The small molecule below binds the protein below.
Small molecule (SMILES): CC(=O)N[C@H]1[C@H](O[C@H]2[C@H](O)[C@@H](NC(C)=O)CO[C@@H]2CO)O[C@H](CO)[C@@H](O)[C@@H]1O

Sequence of chain 1.C:
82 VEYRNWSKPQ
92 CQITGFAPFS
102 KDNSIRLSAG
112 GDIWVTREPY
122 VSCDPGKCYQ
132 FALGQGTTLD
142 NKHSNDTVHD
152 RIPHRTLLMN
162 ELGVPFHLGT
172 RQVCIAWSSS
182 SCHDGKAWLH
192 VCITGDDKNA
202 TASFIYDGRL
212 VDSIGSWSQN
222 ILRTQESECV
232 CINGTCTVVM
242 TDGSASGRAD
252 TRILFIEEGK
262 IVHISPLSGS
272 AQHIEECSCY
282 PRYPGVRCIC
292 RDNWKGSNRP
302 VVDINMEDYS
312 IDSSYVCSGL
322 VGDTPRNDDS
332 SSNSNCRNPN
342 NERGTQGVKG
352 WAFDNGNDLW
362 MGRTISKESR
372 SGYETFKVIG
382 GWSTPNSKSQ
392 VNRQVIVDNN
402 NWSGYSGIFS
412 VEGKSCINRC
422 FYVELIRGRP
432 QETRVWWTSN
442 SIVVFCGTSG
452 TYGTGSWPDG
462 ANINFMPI

Binding-site contacts:
Ligand atom C8 contacts residue ILE469 of chain 1.C at 3.6 Å (hydrophobic).
Ligand atom O4 contacts residue TRP437 of chain 1.C at 3.8 Å.
Ligand atom C4 contacts residue TRP437 of chain 1.C at 4.3 Å (hydrophobic).
Ligand atom C2 contacts residue ASN146 of chain 1.C at 2.3 Å.
Ligand atom C1 contacts residue TRP437 of chain 1.C at 3.8 Å (hydrophobic).
Ligand atom C3 contacts residue TRP437 of chain 1.C at 4.0 Å (hydrophobic).
Ligand atom O7 contacts residue TRP437 of chain 1.C at 3.5 Å.
Ligand atom N2 contacts residue TRP437 of chain 1.C at 3.6 Å.
Ligand atom C5 contacts residue TRP437 of chain 1.C at 3.9 Å (hydrophobic).
Ligand atom C7 contacts residue ASN146 of chain 1.C at 3.5 Å.
Ligand atom O5 contacts residue ASN146 of chain 1.C at 2.4 Å (h-bond).
Ligand atom C4 contacts residue ASN146 of chain 1.C at 4.2 Å.
Ligand atom C8 contacts residue TRP437 of chain 1.C at 3.6 Å (hydrophobic).
Ligand atom C1 contacts residue ASN146 of chain 1.C at 1.4 Å.
Ligand atom O7 contacts residue ASN146 of chain 1.C at 3.7 Å.
Ligand atom C3 contacts residue ASN146 of chain 1.C at 3.7 Å.
Ligand atom N2 contacts residue ASN146 of chain 1.C at 2.8 Å (h-bond).
Ligand atom O5 contacts residue TRP437 of chain 1.C at 4.4 Å.
Ligand atom C2 contacts residue TRP437 of chain 1.C at 4.2 Å (hydrophobic).
Ligand atom C7 contacts residue TRP437 of chain 1.C at 4.1 Å (hydrophobic).
Ligand atom C5 contacts residue ASN146 of chain 1.C at 3.6 Å.